Binding-site contacts:
Ligand atom O5 contacts residue ASN154 of chain 2.B at 2.5 Å (h-bond).
Ligand atom C4 contacts residue ASN154 of chain 2.B at 4.2 Å.
Ligand atom C8 contacts residue GLY150 of chain 2.B at 3.6 Å.
Ligand atom C7 contacts residue ASN154 of chain 2.B at 3.9 Å.
Ligand atom C7 contacts residue GLY150 of chain 2.B at 4.3 Å.
Ligand atom C2 contacts residue ASN154 of chain 2.B at 2.5 Å.
Ligand atom C3 contacts residue ASN154 of chain 2.B at 3.6 Å.
Ligand atom C5 contacts residue ASN154 of chain 2.B at 3.6 Å.
Ligand atom C1 contacts residue ASN154 of chain 2.B at 1.4 Å.
Ligand atom N2 contacts residue GLY150 of chain 2.B at 4.1 Å.
Ligand atom N2 contacts residue ASN154 of chain 2.B at 2.6 Å (h-bond).

Sequence of chain 2.B:
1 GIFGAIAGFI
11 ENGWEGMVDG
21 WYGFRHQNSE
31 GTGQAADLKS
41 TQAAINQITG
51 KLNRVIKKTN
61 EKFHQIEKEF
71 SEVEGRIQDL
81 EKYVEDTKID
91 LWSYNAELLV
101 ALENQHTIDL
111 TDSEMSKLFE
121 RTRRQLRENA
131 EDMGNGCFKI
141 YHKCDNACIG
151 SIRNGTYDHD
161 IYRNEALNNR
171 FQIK

This protein binds this small molecule.
Small molecule (SMILES): CC(=O)N[C@H]1[C@H](O[C@H]2[C@H](O)[C@@H](NC(C)=O)CO[C@@H]2CO)O[C@H](CO)[C@@H](O)[C@@H]1O